Binding-site contacts:
Ligand atom O1 contacts residue ZN1 of chain 1.B at 3.0 Å.
Ligand atom N1 contacts residue ZN1 of chain 1.B at 2.0 Å.
Ligand atom C1 contacts residue THR198 of chain 1.A at 4.1 Å.
Ligand atom N2 contacts residue GOL1 of chain 1.E at 4.2 Å.
Ligand atom O2 contacts residue TRP207 of chain 1.A at 3.6 Å.
Ligand atom O1 contacts residue HIS118 of chain 1.A at 3.5 Å (h-bond).
Ligand atom N1 contacts residue GLU105 of chain 1.A at 4.1 Å.
Ligand atom N3 contacts residue THR198 of chain 1.A at 3.1 Å (h-bond).
Ligand atom O2 contacts residue THR197 of chain 1.A at 3.0 Å (h-bond).
Ligand atom S2 contacts residue HIS93 of chain 1.A at 3.9 Å.
Ligand atom S1 contacts residue ZN1 of chain 1.B at 3.1 Å.
Ligand atom S2 contacts residue VAL120 of chain 1.A at 3.7 Å.
Ligand atom O2 contacts residue LEU196 of chain 1.A at 3.2 Å.
Ligand atom N1 contacts residue HIS93 of chain 1.A at 3.3 Å (h-bond).
Ligand atom N4 contacts residue PHE129 of chain 1.A at 4.0 Å.
Ligand atom N1 contacts residue THR197 of chain 1.A at 2.7 Å (h-bond).
Ligand atom S2 contacts residue LEU196 of chain 1.A at 4.0 Å.
Ligand atom N3 contacts residue LEU196 of chain 1.A at 4.1 Å.
Ligand atom S1 contacts residue HIS118 of chain 1.A at 4.0 Å.
Ligand atom N2 contacts residue THR197 of chain 1.A at 4.2 Å.
Ligand atom N1 contacts residue HIS118 of chain 1.A at 3.4 Å (h-bond).
Ligand atom N1 contacts residue HIS95 of chain 1.A at 3.3 Å (h-bond).
Ligand atom C1 contacts residue HIS93 of chain 1.A at 4.0 Å.
Ligand atom O1 contacts residue VAL141 of chain 1.A at 4.0 Å.
Ligand atom N2 contacts residue THR198 of chain 1.A at 2.9 Å (h-bond).
Ligand atom O1 contacts residue VAL120 of chain 1.A at 3.9 Å.
Ligand atom S1 contacts residue THR197 of chain 1.A at 3.8 Å.
Ligand atom C1 contacts residue ZN1 of chain 1.B at 4.2 Å.
Ligand atom O2 contacts residue ZN1 of chain 1.B at 4.2 Å.
Ligand atom C2 contacts residue LEU196 of chain 1.A at 3.9 Å (hydrophobic).
Ligand atom S2 contacts residue GLN91 of chain 1.A at 4.2 Å.
Ligand atom C2 contacts residue GOL1 of chain 1.E at 3.9 Å.
Ligand atom N2 contacts residue LEU196 of chain 1.A at 3.8 Å.
Ligand atom O1 contacts residue HIS93 of chain 1.A at 3.3 Å.
Ligand atom S1 contacts residue HIS93 of chain 1.A at 3.8 Å.
Ligand atom O2 contacts residue SER195 of chain 1.A at 4.1 Å.
Ligand atom N3 contacts residue GOL1 of chain 1.E at 3.8 Å.
Ligand atom C1 contacts residue LEU196 of chain 1.A at 4.0 Å (hydrophobic).
Ligand atom O1 contacts residue TRP207 of chain 1.A at 4.1 Å.
Ligand atom N4 contacts residue GOL1 of chain 1.E at 3.7 Å.

Sequence of chain 1.A:
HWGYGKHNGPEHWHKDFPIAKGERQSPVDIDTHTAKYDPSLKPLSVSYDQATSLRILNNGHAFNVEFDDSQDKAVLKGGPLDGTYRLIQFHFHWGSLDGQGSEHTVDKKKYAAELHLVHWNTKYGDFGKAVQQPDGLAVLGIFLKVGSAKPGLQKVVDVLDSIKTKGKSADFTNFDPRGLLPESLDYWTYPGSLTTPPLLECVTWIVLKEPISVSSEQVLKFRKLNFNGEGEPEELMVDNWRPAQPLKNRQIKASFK

This small molecule binds to this protein.
Small molecule (SMILES): Nc1nnc(S(N)(=O)=O)s1